The protein below binds the small molecule below.
Small molecule (SMILES): C/C(=N\NC(=N)NO)c1ccc(NC(=O)c2cc3cccc([N+](=O)[O-])c3[nH]2)cc1

Sequence of chain 1.A:
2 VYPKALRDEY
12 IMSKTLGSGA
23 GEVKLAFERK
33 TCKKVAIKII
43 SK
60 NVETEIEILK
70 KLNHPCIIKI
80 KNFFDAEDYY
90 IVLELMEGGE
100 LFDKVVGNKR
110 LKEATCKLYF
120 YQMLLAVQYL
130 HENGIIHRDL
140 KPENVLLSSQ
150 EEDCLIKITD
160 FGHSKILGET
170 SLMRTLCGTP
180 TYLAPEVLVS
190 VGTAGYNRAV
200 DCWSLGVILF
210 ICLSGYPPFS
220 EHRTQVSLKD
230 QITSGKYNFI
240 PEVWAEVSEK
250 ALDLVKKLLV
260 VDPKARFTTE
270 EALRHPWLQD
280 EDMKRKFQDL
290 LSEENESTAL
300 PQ

Binding-site contacts:
Ligand atom N3 contacts residue ASP159 of chain 1.A at 3.8 Å.
Ligand atom C1 contacts residue LEU17 of chain 1.A at 3.6 Å (hydrophobic).
Ligand atom N3 contacts residue LYS40 of chain 1.A at 3.9 Å.
Ligand atom C14 contacts residue LYS40 of chain 1.A at 3.6 Å.
Ligand atom N2 contacts residue VAL25 of chain 1.A at 3.7 Å.
Ligand atom C11 contacts residue LEU92 of chain 1.A at 3.8 Å (hydrophobic).
Ligand atom N6 contacts residue GLY161 of chain 1.A at 3.8 Å.
Ligand atom N7 contacts residue LEU17 of chain 1.A at 3.7 Å.
Ligand atom O2 contacts residue GLU96 of chain 1.A at 3.2 Å.
Ligand atom C2 contacts residue GLY98 of chain 1.A at 3.8 Å.
Ligand atom C16 contacts residue THR158 of chain 1.A at 3.7 Å.
Ligand atom C12 contacts residue THR158 of chain 1.A at 3.1 Å.
Ligand atom O1 contacts residue LEU145 of chain 1.A at 3.5 Å.
Ligand atom C3 contacts residue MET95 of chain 1.A at 3.4 Å (hydrophobic).
Ligand atom O3 contacts residue LEU94 of chain 1.A at 3.3 Å.
Ligand atom C18 contacts residue GLU64 of chain 1.A at 3.5 Å.
Ligand atom C1 contacts residue GLY98 of chain 1.A at 3.7 Å.
Ligand atom C17 contacts residue THR158 of chain 1.A at 3.8 Å.
Ligand atom C17 contacts residue GLU64 of chain 1.A at 3.2 Å.
Ligand atom C18 contacts residue ILE42 of chain 1.A at 3.6 Å (hydrophobic).
Ligand atom O1 contacts residue LEU92 of chain 1.A at 3.5 Å.
Ligand atom N3 contacts residue GLU64 of chain 1.A at 3.7 Å.
Ligand atom N6 contacts residue ASP159 of chain 1.A at 3.5 Å (salt-bridge).
Ligand atom N4 contacts residue ASP159 of chain 1.A at 3.4 Å (salt-bridge).
Ligand atom N4 contacts residue GLU64 of chain 1.A at 2.8 Å (salt-bridge).
Ligand atom N5 contacts residue ASP159 of chain 1.A at 3.4 Å (salt-bridge).
Ligand atom N7 contacts residue MET95 of chain 1.A at 2.8 Å (h-bond).
Ligand atom C16 contacts residue ASP159 of chain 1.A at 3.8 Å.
Ligand atom C10 contacts residue THR158 of chain 1.A at 3.9 Å.
Ligand atom C13 contacts residue THR158 of chain 1.A at 3.2 Å.
Ligand atom O3 contacts residue LEU17 of chain 1.A at 3.8 Å.
Ligand atom C14 contacts residue THR158 of chain 1.A at 3.6 Å.
Ligand atom C2 contacts residue LEU17 of chain 1.A at 3.8 Å (hydrophobic).
Ligand atom O3 contacts residue MET95 of chain 1.A at 3.0 Å (h-bond).
Ligand atom N6 contacts residue ILE42 of chain 1.A at 3.7 Å.
Ligand atom C18 contacts residue ASP159 of chain 1.A at 3.1 Å.
Ligand atom C9 contacts residue LEU145 of chain 1.A at 3.6 Å (hydrophobic).
Ligand atom N6 contacts residue GLU64 of chain 1.A at 2.7 Å (salt-bridge).
Ligand atom O2 contacts residue MET95 of chain 1.A at 2.8 Å (h-bond).
Ligand atom C11 contacts residue THR158 of chain 1.A at 3.5 Å.